Sequence of chain 2.B:
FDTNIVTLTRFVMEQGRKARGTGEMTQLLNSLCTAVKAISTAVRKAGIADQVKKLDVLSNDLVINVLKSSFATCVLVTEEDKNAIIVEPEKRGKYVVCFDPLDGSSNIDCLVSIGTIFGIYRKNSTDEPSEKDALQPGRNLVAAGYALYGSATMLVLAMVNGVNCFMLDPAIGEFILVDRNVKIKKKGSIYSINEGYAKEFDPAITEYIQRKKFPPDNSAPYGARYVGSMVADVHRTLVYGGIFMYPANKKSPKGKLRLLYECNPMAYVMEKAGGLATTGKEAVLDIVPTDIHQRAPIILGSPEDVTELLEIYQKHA

Sequence of chain 2.A:
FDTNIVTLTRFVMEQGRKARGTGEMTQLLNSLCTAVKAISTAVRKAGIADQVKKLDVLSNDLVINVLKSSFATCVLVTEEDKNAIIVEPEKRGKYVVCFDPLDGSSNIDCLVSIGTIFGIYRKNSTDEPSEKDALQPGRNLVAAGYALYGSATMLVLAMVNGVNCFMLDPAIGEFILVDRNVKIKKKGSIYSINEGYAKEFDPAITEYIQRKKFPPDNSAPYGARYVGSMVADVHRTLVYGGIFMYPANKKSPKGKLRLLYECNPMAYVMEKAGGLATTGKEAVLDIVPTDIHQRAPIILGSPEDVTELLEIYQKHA

Binding-site contacts:
Ligand atom P contacts residue LYS274 of chain 2.B at 3.8 Å.
Ligand atom O1 contacts residue ASP121 of chain 2.B at 3.9 Å.
Ligand atom C6 contacts residue GLY246 of chain 2.B at 4.1 Å.
Ligand atom C2 contacts residue LYS274 of chain 2.B at 4.0 Å.
Ligand atom C4 contacts residue MET248 of chain 2.B at 3.8 Å (hydrophobic).
Ligand atom O1P contacts residue ARG243 of chain 2.A at 2.1 Å (salt-bridge).
Ligand atom O3 contacts residue GLY246 of chain 2.B at 3.7 Å.
Ligand atom C2 contacts residue GLY246 of chain 2.B at 4.0 Å.
Ligand atom C6 contacts residue TYR244 of chain 2.B at 3.3 Å (hydrophobic).
Ligand atom O2P contacts residue TYR264 of chain 2.B at 3.7 Å.
Ligand atom C3 contacts residue GLY246 of chain 2.B at 4.0 Å.
Ligand atom O5 contacts residue LYS274 of chain 2.B at 2.9 Å (salt-bridge).
Ligand atom O3P contacts residue ASN212 of chain 2.B at 2.7 Å (h-bond).
Ligand atom P contacts residue ASN212 of chain 2.B at 3.7 Å.
Ligand atom O3 contacts residue SER247 of chain 2.B at 3.1 Å.
Ligand atom P contacts residue ARG243 of chain 2.A at 3.6 Å.
Ligand atom O3P contacts residue TYR215 of chain 2.B at 3.9 Å.
Ligand atom O3 contacts residue MET248 of chain 2.B at 2.4 Å (h-bond).
Ligand atom C5 contacts residue LYS274 of chain 2.B at 3.5 Å.
Ligand atom C1 contacts residue MG1 of chain 2.G at 3.9 Å.
Ligand atom P contacts residue TYR244 of chain 2.B at 3.8 Å.
Ligand atom P contacts residue TYR215 of chain 2.B at 3.9 Å.
Ligand atom O2 contacts residue GLY246 of chain 2.B at 3.0 Å (h-bond).
Ligand atom O3P contacts residue ARG243 of chain 2.A at 3.5 Å (salt-bridge).
Ligand atom O4 contacts residue MET248 of chain 2.B at 3.6 Å.
Ligand atom O1 contacts residue LEU275 of chain 2.B at 3.9 Å.
Ligand atom O6 contacts residue LYS274 of chain 2.B at 2.8 Å (salt-bridge).
Ligand atom O2P contacts residue LYS274 of chain 2.B at 3.4 Å (salt-bridge).
Ligand atom O3 contacts residue ASP121 of chain 2.B at 3.2 Å (salt-bridge).
Ligand atom O2P contacts residue TYR215 of chain 2.B at 2.7 Å (h-bond).
Ligand atom C3 contacts residue MET248 of chain 2.B at 3.5 Å (hydrophobic).
Ligand atom O4 contacts residue PHE262 of chain 2.B at 3.8 Å.
Ligand atom C6 contacts residue LYS274 of chain 2.B at 3.7 Å.
Ligand atom O6 contacts residue TYR244 of chain 2.B at 3.8 Å.
Ligand atom C4 contacts residue GLY246 of chain 2.B at 3.7 Å.
Ligand atom O3P contacts residue TYR244 of chain 2.B at 2.7 Å (h-bond).
Ligand atom O6 contacts residue TYR264 of chain 2.B at 3.9 Å.
Ligand atom O2P contacts residue ASN212 of chain 2.B at 4.0 Å.
Ligand atom C1 contacts residue ASP121 of chain 2.B at 3.8 Å.
Ligand atom O1 contacts residue MG1 of chain 2.G at 3.3 Å.

A small-molecule ligand and the protein it binds are described below.
Small molecule (SMILES): O=P(O)(O)OC[C@H]1O[C@](O)(CO)[C@@H](O)[C@@H]1O